The protein below binds the small molecule below.
Small molecule (SMILES): CC(=O)N[C@@H]1[C@@H](O)[C@H](O)[C@@H](CO)O[C@H]1O

Binding-site contacts:
Ligand atom C5 contacts residue ASN172 of chain 1.B at 3.7 Å.
Ligand atom C2 contacts residue ASN172 of chain 1.B at 2.5 Å.
Ligand atom C8 contacts residue ASN172 of chain 1.B at 3.7 Å.
Ligand atom C1 contacts residue ASN172 of chain 1.B at 1.4 Å.
Ligand atom N2 contacts residue GLN139 of chain 1.B at 4.5 Å.
Ligand atom O5 contacts residue ASN172 of chain 1.B at 2.4 Å (h-bond).
Ligand atom N2 contacts residue ASN172 of chain 1.B at 2.9 Å (h-bond).
Ligand atom C3 contacts residue ASN172 of chain 1.B at 3.8 Å.
Ligand atom C4 contacts residue ASN172 of chain 1.B at 4.3 Å.
Ligand atom C8 contacts residue GLN139 of chain 1.B at 4.3 Å.
Ligand atom C7 contacts residue ASN172 of chain 1.B at 3.7 Å.

Sequence of chain 1.B:
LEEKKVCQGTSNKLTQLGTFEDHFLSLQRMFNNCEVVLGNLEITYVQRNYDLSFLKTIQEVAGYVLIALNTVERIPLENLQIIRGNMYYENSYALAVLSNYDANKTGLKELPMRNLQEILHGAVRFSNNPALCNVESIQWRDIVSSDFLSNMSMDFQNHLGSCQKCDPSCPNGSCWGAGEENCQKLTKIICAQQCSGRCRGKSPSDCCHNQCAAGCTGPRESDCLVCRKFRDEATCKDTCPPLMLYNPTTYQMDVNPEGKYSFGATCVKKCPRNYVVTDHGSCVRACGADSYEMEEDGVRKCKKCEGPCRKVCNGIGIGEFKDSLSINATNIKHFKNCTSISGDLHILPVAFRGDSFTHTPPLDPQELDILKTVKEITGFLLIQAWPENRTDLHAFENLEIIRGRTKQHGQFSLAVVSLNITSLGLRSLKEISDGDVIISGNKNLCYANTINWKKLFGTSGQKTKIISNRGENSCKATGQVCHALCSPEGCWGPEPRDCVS